A protein and the small-molecule ligand that binds it are described below.
Small molecule (SMILES): Nc1ncnc2c1ncn2[C@H]1C[C@H](O)[C@@H](COP(=O)(O)O)O1

Binding-site contacts:
Ligand atom C6 contacts residue PRO630 of chain 1.HA at 4.3 Å (hydrophobic).
Ligand atom N6 contacts residue VAL418 of chain 1.HA at 3.5 Å.
Ligand atom C8 contacts residue PRO419 of chain 1.HA at 4.4 Å (hydrophobic).
Ligand atom C4 contacts residue SER631 of chain 1.HA at 4.4 Å.
Ligand atom P contacts residue HIS627 of chain 1.HA at 4.0 Å.
Ligand atom C8 contacts residue HIS629 of chain 1.HA at 3.6 Å.
Ligand atom N6 contacts residue PHE637 of chain 1.HA at 4.0 Å.
Ligand atom C1' contacts residue HIS629 of chain 1.HA at 3.8 Å.
Ligand atom N7 contacts residue PRO419 of chain 1.HA at 4.0 Å.
Ligand atom N6 contacts residue SER631 of chain 1.HA at 4.2 Å.
Ligand atom C6 contacts residue PRO419 of chain 1.HA at 4.1 Å (hydrophobic).
Ligand atom C2 contacts residue PRO630 of chain 1.HA at 3.5 Å (hydrophobic).
Ligand atom N6 contacts residue PRO419 of chain 1.HA at 4.5 Å.
Ligand atom O1P contacts residue PRO630 of chain 1.HA at 4.3 Å.
Ligand atom C8 contacts residue SER631 of chain 1.HA at 3.8 Å.
Ligand atom C6 contacts residue SER631 of chain 1.HA at 4.3 Å.
Ligand atom O1P contacts residue LYS640 of chain 1.HA at 4.4 Å.
Ligand atom N7 contacts residue SER631 of chain 1.HA at 3.3 Å.
Ligand atom C4 contacts residue PRO419 of chain 1.HA at 4.4 Å (hydrophobic).
Ligand atom P contacts residue PRO630 of chain 1.HA at 4.5 Å.
Ligand atom O5' contacts residue PRO630 of chain 1.HA at 3.9 Å.
Ligand atom C1' contacts residue PRO630 of chain 1.HA at 4.0 Å (hydrophobic).
Ligand atom N9 contacts residue PRO630 of chain 1.HA at 4.0 Å.
Ligand atom N6 contacts residue GLY638 of chain 1.HA at 3.0 Å (h-bond).
Ligand atom C5 contacts residue PRO419 of chain 1.HA at 4.0 Å (hydrophobic).
Ligand atom O4' contacts residue HIS629 of chain 1.HA at 4.2 Å.
Ligand atom N1 contacts residue GLY638 of chain 1.HA at 3.5 Å (h-bond).
Ligand atom N3 contacts residue PRO630 of chain 1.HA at 3.3 Å.
Ligand atom N1 contacts residue VAL418 of chain 1.HA at 4.1 Å.
Ligand atom N1 contacts residue PRO419 of chain 1.HA at 4.4 Å.
Ligand atom C5 contacts residue SER631 of chain 1.HA at 3.9 Å.
Ligand atom C6 contacts residue VAL418 of chain 1.HA at 4.0 Å (hydrophobic).
Ligand atom N9 contacts residue HIS629 of chain 1.HA at 4.3 Å.
Ligand atom N7 contacts residue HIS629 of chain 1.HA at 4.3 Å.
Ligand atom C5 contacts residue PRO630 of chain 1.HA at 4.1 Å (hydrophobic).
Ligand atom C2' contacts residue HIS629 of chain 1.HA at 4.5 Å.
Ligand atom C4 contacts residue PRO630 of chain 1.HA at 3.6 Å (hydrophobic).
Ligand atom O4' contacts residue PRO630 of chain 1.HA at 3.4 Å.
Ligand atom N1 contacts residue PRO630 of chain 1.HA at 4.0 Å.
Ligand atom C6 contacts residue GLY638 of chain 1.HA at 3.9 Å.

Sequence of chain 1.HA:
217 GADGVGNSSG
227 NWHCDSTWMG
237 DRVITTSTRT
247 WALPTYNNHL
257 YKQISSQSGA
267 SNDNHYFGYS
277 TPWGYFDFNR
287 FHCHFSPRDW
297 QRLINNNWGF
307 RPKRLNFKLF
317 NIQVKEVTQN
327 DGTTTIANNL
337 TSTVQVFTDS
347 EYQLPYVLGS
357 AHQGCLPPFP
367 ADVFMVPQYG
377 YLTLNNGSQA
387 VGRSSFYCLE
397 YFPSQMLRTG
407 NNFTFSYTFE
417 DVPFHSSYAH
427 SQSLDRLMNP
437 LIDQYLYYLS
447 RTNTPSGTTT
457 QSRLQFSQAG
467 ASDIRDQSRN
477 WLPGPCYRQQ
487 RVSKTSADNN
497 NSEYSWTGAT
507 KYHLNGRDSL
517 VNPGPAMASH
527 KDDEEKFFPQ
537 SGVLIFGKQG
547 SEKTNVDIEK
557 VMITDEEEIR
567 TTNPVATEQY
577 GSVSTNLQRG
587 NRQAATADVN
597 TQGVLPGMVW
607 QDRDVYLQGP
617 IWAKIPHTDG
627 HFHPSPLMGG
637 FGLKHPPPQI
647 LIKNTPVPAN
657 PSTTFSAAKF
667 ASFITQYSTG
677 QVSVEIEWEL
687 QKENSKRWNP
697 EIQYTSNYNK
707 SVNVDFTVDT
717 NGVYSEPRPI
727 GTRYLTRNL